Binding-site contacts:
Ligand atom O12 contacts residue GLY124 of chain 3.C at 3.2 Å.
Ligand atom O9 contacts residue GLY323 of chain 3.C at 3.0 Å (h-bond).
Ligand atom C4 contacts residue ASP227 of chain 1.C at 3.1 Å.
Ligand atom O13 contacts residue SER119 of chain 3.C at 3.4 Å (h-bond).
Ligand atom O3 contacts residue GLY256 of chain 3.C at 3.4 Å.
Ligand atom N6 contacts residue PHE261 of chain 3.C at 3.2 Å.
Ligand atom C13 contacts residue SER118 of chain 3.C at 3.2 Å.
Ligand atom O12 contacts residue GLU117 of chain 3.C at 2.7 Å (salt-bridge).
Ligand atom N3 contacts residue SER118 of chain 3.C at 3.1 Å (h-bond).
Ligand atom O14 contacts residue GLY92 of chain 3.C at 3.1 Å.
Ligand atom C14 contacts residue ILE116 of chain 3.C at 3.5 Å (hydrophobic).
Ligand atom O13 contacts residue SER118 of chain 3.C at 3.2 Å (h-bond).
Ligand atom O6 contacts residue MET329 of chain 3.C at 3.4 Å (h-bond).
Ligand atom O5 contacts residue SER96 of chain 3.C at 2.7 Å (h-bond).
Ligand atom N1 contacts residue ASP227 of chain 1.C at 2.8 Å (salt-bridge).
Ligand atom O6 contacts residue SER95 of chain 3.C at 3.3 Å (h-bond).
Ligand atom N2 contacts residue SER118 of chain 3.C at 3.4 Å (h-bond).
Ligand atom O2 contacts residue GLY125 of chain 3.C at 2.9 Å (h-bond).
Ligand atom C7 contacts residue ARG321 of chain 3.C at 3.5 Å.
Ligand atom C6 contacts residue GLY323 of chain 3.C at 3.3 Å.
Ligand atom O9 contacts residue ARG321 of chain 3.C at 2.9 Å (salt-bridge).
Ligand atom O4 contacts residue GLY310 of chain 3.C at 3.5 Å.
Ligand atom C7 contacts residue GLY323 of chain 3.C at 3.3 Å.
Ligand atom N4 contacts residue VAL190 of chain 3.C at 3.0 Å (h-bond).
Ligand atom C5 contacts residue THR325 of chain 3.C at 3.3 Å.
Ligand atom N1 contacts residue GLY323 of chain 3.C at 3.2 Å (h-bond).
Ligand atom C5 contacts residue GLY323 of chain 3.C at 3.4 Å.
Ligand atom C14 contacts residue SER118 of chain 3.C at 3.4 Å.
Ligand atom O10 contacts residue PRO228 of chain 1.C at 3.5 Å.
Ligand atom O7 contacts residue PHE326 of chain 3.C at 3.4 Å.
Ligand atom O10 contacts residue ARG321 of chain 3.C at 2.8 Å (salt-bridge).
Ligand atom C8 contacts residue THR254 of chain 3.C at 3.5 Å.
Ligand atom O4 contacts residue MET311 of chain 3.C at 2.9 Å (h-bond).
Ligand atom C11 contacts residue GLU117 of chain 3.C at 3.5 Å.
Ligand atom N5 contacts residue VAL190 of chain 3.C at 2.9 Å (h-bond).
Ligand atom O13 contacts residue GLU117 of chain 3.C at 2.6 Å (salt-bridge).
Ligand atom O5 contacts residue SER95 of chain 3.C at 3.5 Å (h-bond).
Ligand atom O9 contacts residue MET322 of chain 3.C at 3.5 Å (h-bond).
Ligand atom C12 contacts residue GLU117 of chain 3.C at 3.5 Å.
Ligand atom O11 contacts residue GLY94 of chain 3.C at 3.5 Å.

This small molecule binds to this protein.
Small molecule (SMILES): C[C@H](/N=C/C(=O)O)C(=O)[C@H](O)COP(=O)(O)OP(=O)(O)OC[C@H]1O[C@@H](n2cnc3c(N)ncnc32)[C@H](O)[C@@H]1O

Sequence of chain 1.C:
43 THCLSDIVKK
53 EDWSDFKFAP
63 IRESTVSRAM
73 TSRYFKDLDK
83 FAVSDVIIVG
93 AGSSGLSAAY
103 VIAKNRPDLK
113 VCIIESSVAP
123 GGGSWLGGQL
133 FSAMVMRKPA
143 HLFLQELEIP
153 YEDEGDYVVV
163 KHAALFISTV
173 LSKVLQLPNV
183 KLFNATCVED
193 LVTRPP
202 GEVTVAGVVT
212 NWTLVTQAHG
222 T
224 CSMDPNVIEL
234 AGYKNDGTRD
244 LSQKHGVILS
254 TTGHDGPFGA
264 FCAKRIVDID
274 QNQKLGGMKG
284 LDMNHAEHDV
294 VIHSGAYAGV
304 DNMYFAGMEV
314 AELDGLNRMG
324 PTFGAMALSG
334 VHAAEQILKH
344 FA

Sequence of chain 3.C:
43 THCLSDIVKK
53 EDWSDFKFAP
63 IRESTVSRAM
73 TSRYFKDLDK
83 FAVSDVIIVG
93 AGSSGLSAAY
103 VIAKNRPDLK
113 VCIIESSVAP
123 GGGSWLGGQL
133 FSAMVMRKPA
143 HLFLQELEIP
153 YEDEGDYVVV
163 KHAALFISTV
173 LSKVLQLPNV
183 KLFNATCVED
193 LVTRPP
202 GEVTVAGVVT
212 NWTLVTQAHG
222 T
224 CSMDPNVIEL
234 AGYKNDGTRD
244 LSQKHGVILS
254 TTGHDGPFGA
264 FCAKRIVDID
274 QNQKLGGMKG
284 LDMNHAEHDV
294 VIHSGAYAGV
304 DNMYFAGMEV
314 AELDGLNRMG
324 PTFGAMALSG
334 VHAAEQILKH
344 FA